Binding-site contacts:
Ligand atom C1 contacts residue THR113 of chain 1.D at 4.5 Å.
Ligand atom C4 contacts residue ASN111 of chain 1.D at 4.2 Å.
Ligand atom C5 contacts residue ASN111 of chain 1.D at 3.6 Å.
Ligand atom O6 contacts residue ARG229 of chain 1.D at 3.1 Å.
Ligand atom C2 contacts residue SER198 of chain 1.D at 4.3 Å.
Ligand atom C7 contacts residue ASP138 of chain 1.D at 3.6 Å.
Ligand atom N2 contacts residue ASP138 of chain 1.D at 3.6 Å.
Ligand atom C6 contacts residue THR113 of chain 1.D at 4.4 Å.
Ligand atom O3 contacts residue ASP138 of chain 1.D at 3.2 Å (salt-bridge).
Ligand atom O7 contacts residue ARG135 of chain 1.D at 3.8 Å.
Ligand atom O7 contacts residue ASP138 of chain 1.D at 2.9 Å (salt-bridge).
Ligand atom O6 contacts residue THR113 of chain 1.D at 3.3 Å.
Ligand atom O7 contacts residue SER198 of chain 1.D at 4.0 Å.
Ligand atom O7 contacts residue ASN111 of chain 1.D at 3.7 Å.
Ligand atom C7 contacts residue ARG135 of chain 1.D at 3.9 Å.
Ligand atom O5 contacts residue THR113 of chain 1.D at 4.4 Å.
Ligand atom C1 contacts residue ASN111 of chain 1.D at 1.4 Å.
Ligand atom N2 contacts residue ASN111 of chain 1.D at 3.0 Å (h-bond).
Ligand atom C8 contacts residue ASP138 of chain 1.D at 3.7 Å.
Ligand atom O5 contacts residue ASN111 of chain 1.D at 2.3 Å (h-bond).
Ligand atom C8 contacts residue ARG135 of chain 1.D at 3.3 Å.
Ligand atom C2 contacts residue ASN111 of chain 1.D at 2.5 Å.
Ligand atom C8 contacts residue LEU137 of chain 1.D at 3.7 Å (hydrophobic).
Ligand atom O7 contacts residue LYS197 of chain 1.D at 4.3 Å.
Ligand atom C8 contacts residue SER134 of chain 1.D at 4.2 Å.
Ligand atom C3 contacts residue ASN111 of chain 1.D at 3.8 Å.
Ligand atom C8 contacts residue ILE136 of chain 1.D at 3.9 Å (hydrophobic).
Ligand atom C6 contacts residue ARG229 of chain 1.D at 3.6 Å.
Ligand atom C7 contacts residue ASN111 of chain 1.D at 3.6 Å.
Ligand atom C3 contacts residue ASP138 of chain 1.D at 4.2 Å.
Ligand atom O5 contacts residue LEU213 of chain 1.D at 4.0 Å.
Ligand atom C6 contacts residue LEU213 of chain 1.D at 4.3 Å (hydrophobic).
Ligand atom C8 contacts residue ASN111 of chain 1.D at 4.0 Å.

A protein and the small-molecule ligand that binds it are described below.
Small molecule (SMILES): CC(=O)N[C@H]1[C@H](O[C@H]2[C@H](O)[C@@H](NC(C)=O)CO[C@@H]2CO)O[C@H](CO)[C@@H](O)[C@@H]1O

Sequence of chain 1.D:
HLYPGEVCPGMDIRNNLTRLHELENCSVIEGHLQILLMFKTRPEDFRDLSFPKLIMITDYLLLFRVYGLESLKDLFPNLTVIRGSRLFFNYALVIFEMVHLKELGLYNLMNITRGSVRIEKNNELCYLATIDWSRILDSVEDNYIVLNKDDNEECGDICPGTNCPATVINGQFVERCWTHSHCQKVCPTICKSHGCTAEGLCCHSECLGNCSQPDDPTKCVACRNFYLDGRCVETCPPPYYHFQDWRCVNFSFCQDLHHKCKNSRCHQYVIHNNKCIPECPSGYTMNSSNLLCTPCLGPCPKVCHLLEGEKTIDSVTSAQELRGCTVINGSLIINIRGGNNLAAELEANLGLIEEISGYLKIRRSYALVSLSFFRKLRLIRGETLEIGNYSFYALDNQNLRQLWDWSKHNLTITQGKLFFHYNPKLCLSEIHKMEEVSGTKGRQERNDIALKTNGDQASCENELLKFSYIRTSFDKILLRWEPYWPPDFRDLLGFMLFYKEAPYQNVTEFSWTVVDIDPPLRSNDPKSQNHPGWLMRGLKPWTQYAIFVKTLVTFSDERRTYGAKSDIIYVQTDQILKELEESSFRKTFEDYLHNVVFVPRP